Sequence of chain 1.A:
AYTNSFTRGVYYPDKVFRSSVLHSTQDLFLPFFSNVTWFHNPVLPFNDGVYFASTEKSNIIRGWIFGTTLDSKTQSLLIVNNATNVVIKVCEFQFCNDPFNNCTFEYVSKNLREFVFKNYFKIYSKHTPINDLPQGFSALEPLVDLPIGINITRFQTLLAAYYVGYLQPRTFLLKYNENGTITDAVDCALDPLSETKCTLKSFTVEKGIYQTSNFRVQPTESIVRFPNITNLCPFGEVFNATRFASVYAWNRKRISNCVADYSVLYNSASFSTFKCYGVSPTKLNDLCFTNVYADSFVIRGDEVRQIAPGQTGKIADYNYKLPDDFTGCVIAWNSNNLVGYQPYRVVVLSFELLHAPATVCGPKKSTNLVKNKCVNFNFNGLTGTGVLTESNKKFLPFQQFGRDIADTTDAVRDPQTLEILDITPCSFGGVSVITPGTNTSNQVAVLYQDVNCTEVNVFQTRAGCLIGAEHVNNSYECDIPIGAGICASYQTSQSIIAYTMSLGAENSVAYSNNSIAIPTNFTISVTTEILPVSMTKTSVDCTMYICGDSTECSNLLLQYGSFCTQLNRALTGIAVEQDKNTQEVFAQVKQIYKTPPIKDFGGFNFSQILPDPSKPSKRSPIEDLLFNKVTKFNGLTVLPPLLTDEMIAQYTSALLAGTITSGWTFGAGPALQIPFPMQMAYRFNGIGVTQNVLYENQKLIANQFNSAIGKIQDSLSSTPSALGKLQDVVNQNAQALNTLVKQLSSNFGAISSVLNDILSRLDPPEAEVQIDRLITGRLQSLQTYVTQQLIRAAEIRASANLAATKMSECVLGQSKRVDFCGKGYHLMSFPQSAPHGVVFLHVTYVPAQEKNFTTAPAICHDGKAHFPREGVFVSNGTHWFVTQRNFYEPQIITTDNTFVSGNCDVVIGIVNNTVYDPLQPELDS

Binding-site contacts:
Ligand atom O6 contacts residue ASN122 of chain 1.A at 4.0 Å.
Ligand atom C1 contacts residue VAL127 of chain 1.A at 4.0 Å (hydrophobic).
Ligand atom O7 contacts residue ALA123 of chain 1.A at 4.0 Å.
Ligand atom N2 contacts residue ALA123 of chain 1.A at 3.9 Å.
Ligand atom C1 contacts residue ASN125 of chain 1.A at 4.3 Å.
Ligand atom C8 contacts residue THR124 of chain 1.A at 3.1 Å.
Ligand atom C8 contacts residue ASN125 of chain 1.A at 4.4 Å.
Ligand atom C5 contacts residue VAL127 of chain 1.A at 3.5 Å (hydrophobic).
Ligand atom N2 contacts residue THR124 of chain 1.A at 4.5 Å.
Ligand atom C7 contacts residue ALA123 of chain 1.A at 3.6 Å (hydrophobic).
Ligand atom O5 contacts residue VAL127 of chain 1.A at 3.4 Å.
Ligand atom C7 contacts residue THR124 of chain 1.A at 4.4 Å.
Ligand atom C7 contacts residue ASN122 of chain 1.A at 4.2 Å.
Ligand atom C8 contacts residue ALA123 of chain 1.A at 3.5 Å (hydrophobic).
Ligand atom C5 contacts residue ASN122 of chain 1.A at 3.6 Å.
Ligand atom C2 contacts residue ASN122 of chain 1.A at 2.6 Å.
Ligand atom C3 contacts residue ASN122 of chain 1.A at 3.9 Å.
Ligand atom C6 contacts residue ASN122 of chain 1.A at 4.4 Å.
Ligand atom C4 contacts residue ASN122 of chain 1.A at 4.0 Å.
Ligand atom C1 contacts residue ASN122 of chain 1.A at 1.4 Å.
Ligand atom O6 contacts residue VAL127 of chain 1.A at 3.6 Å.
Ligand atom C6 contacts residue VAL127 of chain 1.A at 3.7 Å (hydrophobic).
Ligand atom C8 contacts residue ASN122 of chain 1.A at 4.4 Å.
Ligand atom O5 contacts residue ASN122 of chain 1.A at 2.2 Å (h-bond).
Ligand atom N2 contacts residue ASN122 of chain 1.A at 3.2 Å (h-bond).

A small-molecule ligand and the protein it binds are described below.
Small molecule (SMILES): CC(=O)N[C@@H]1[C@@H](O)[C@H](O)[C@@H](CO)O[C@H]1O